Sequence of chain 49.C:
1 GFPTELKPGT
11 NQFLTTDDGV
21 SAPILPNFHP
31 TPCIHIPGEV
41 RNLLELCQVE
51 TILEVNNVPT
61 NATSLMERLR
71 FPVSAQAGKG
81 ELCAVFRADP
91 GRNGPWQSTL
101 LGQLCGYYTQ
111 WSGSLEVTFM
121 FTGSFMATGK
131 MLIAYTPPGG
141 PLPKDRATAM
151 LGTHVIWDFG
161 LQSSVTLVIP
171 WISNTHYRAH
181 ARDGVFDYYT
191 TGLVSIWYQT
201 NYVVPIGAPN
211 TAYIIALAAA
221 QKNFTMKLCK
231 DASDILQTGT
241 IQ

This small molecule binds to this protein.
Small molecule (SMILES): CCO/N=C/c1ccc(OCC[C@@H](C)CCN2CCN(c3ccnc(C(N)=O)c3)C2=O)cc1

Sequence of chain 48.C:
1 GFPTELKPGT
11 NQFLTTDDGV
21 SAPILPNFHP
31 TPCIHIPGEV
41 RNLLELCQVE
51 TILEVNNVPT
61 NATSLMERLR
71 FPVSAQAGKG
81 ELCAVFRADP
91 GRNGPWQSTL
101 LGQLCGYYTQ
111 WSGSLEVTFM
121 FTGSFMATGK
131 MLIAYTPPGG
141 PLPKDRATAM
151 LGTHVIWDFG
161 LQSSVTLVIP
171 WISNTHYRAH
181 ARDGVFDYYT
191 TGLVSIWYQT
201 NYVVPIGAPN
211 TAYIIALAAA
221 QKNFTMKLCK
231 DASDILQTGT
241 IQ

Sequence of chain 48.A:
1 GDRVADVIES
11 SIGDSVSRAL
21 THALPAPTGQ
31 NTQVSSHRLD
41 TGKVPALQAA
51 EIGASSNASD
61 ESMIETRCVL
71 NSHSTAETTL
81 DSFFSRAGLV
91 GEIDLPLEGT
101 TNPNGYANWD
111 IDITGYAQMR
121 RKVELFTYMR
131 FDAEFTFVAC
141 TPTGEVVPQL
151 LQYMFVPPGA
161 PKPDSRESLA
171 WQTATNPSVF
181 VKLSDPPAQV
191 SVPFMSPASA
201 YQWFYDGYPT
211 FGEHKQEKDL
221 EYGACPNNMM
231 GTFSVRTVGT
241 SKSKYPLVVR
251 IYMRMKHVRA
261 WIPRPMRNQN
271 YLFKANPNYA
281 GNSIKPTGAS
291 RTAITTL

Binding-site contacts:
Ligand atom CAA contacts residue PRO177 of chain 48.A at 3.5 Å (hydrophobic).
Ligand atom CAA contacts residue VAL179 of chain 48.A at 3.2 Å (hydrophobic).
Ligand atom CAH contacts residue GLN202 of chain 48.A at 3.2 Å.
Ligand atom CAY contacts residue ASP112 of chain 48.A at 3.8 Å.
Ligand atom CAN contacts residue PRO177 of chain 48.A at 3.4 Å (hydrophobic).
Ligand atom NAC contacts residue ASP112 of chain 48.A at 2.5 Å (salt-bridge).
Ligand atom CAT contacts residue ASN228 of chain 48.A at 3.5 Å.
Ligand atom CAZ contacts residue TRP203 of chain 48.A at 3.5 Å (hydrophobic).
Ligand atom CBC contacts residue TRP203 of chain 48.A at 3.6 Å (hydrophobic).
Ligand atom CAT contacts residue TRP203 of chain 48.A at 3.6 Å (hydrophobic).
Ligand atom CAN contacts residue PHE155 of chain 48.A at 3.8 Å (hydrophobic).
Ligand atom CAF contacts residue PHE137 of chain 48.A at 3.8 Å (hydrophobic).
Ligand atom CAG contacts residue GLN202 of chain 48.A at 3.3 Å.
Ligand atom CBB contacts residue ILE111 of chain 48.A at 3.6 Å (hydrophobic).
Ligand atom CAG contacts residue TRP203 of chain 48.A at 3.7 Å (hydrophobic).
Ligand atom CAK contacts residue PHE135 of chain 48.A at 3.6 Å (hydrophobic).
Ligand atom NBG contacts residue TRP203 of chain 48.A at 3.3 Å.
Ligand atom OAD contacts residue ALA275 of chain 48.A at 3.2 Å.
Ligand atom NAC contacts residue THR114 of chain 48.A at 3.3 Å (h-bond).
Ligand atom CAS contacts residue TRP203 of chain 48.A at 3.8 Å (hydrophobic).
Ligand atom OAX contacts residue ILE111 of chain 48.A at 3.5 Å.
Ligand atom OAD contacts residue LYS274 of chain 48.A at 3.0 Å (salt-bridge).
Ligand atom CAO contacts residue ILE111 of chain 48.A at 3.8 Å (hydrophobic).
Ligand atom CBC contacts residue ASN228 of chain 48.A at 3.8 Å.
Ligand atom CAL contacts residue ILE111 of chain 48.A at 3.7 Å (hydrophobic).
Ligand atom CAS contacts residue TYR201 of chain 48.A at 3.5 Å (hydrophobic).
Ligand atom OAE contacts residue ASP112 of chain 48.A at 3.6 Å.
Ligand atom CAH contacts residue TRP203 of chain 48.A at 3.5 Å (hydrophobic).
Ligand atom CAJ contacts residue PHE155 of chain 48.A at 3.7 Å (hydrophobic).
Ligand atom OAE contacts residue ILE113 of chain 48.A at 3.3 Å (h-bond).
Ligand atom CAH contacts residue ASN228 of chain 48.A at 3.4 Å.
Ligand atom NAU contacts residue PHE155 of chain 48.A at 3.7 Å.
Ligand atom CAG contacts residue ASN228 of chain 48.A at 3.6 Å.
Ligand atom CAA contacts residue TYR153 of chain 48.A at 3.5 Å (hydrophobic).
Ligand atom CAI contacts residue PHE135 of chain 48.A at 3.7 Å (hydrophobic).
Ligand atom CAL contacts residue PHE155 of chain 48.A at 3.6 Å (hydrophobic).
Ligand atom CAA contacts residue SER178 of chain 48.A at 3.5 Å.
Ligand atom OAX contacts residue MET195 of chain 48.A at 3.6 Å.
Ligand atom CAP contacts residue ILE111 of chain 48.A at 3.8 Å (hydrophobic).
Ligand atom CAY contacts residue THR114 of chain 48.A at 3.8 Å.